Sequence of chain 17.A:
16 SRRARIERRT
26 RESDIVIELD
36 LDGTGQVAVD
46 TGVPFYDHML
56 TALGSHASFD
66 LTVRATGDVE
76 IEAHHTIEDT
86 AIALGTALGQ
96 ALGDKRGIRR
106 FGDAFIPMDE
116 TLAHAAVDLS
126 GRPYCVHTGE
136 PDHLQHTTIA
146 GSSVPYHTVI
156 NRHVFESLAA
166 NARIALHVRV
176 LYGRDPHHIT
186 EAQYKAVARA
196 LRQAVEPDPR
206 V

Sequence of chain 14.A:
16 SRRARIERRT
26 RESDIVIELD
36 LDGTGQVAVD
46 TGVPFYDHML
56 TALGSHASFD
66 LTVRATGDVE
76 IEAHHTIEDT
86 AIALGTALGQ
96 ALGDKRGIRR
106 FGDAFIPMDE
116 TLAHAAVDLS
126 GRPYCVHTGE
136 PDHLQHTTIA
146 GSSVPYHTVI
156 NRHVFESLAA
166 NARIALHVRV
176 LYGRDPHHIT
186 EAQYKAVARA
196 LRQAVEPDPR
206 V

Binding-site contacts:
Ligand atom C1 contacts residue MN1 of chain 9.B at 3.2 Å.
Ligand atom N11 contacts residue MET113 of chain 17.A at 3.5 Å.
Ligand atom N2 contacts residue HIS79 of chain 9.A at 3.1 Å (h-bond).
Ligand atom N10 contacts residue HIS80 of chain 9.A at 3.4 Å (h-bond).
Ligand atom C1 contacts residue GLU186 of chain 17.A at 4.0 Å.
Ligand atom C7 contacts residue ARG127 of chain 14.A at 3.7 Å.
Ligand atom C1 contacts residue MN1 of chain 17.C at 3.3 Å.
Ligand atom C1 contacts residue HIS183 of chain 17.A at 3.7 Å.
Ligand atom N2 contacts residue MET113 of chain 17.A at 3.5 Å.
Ligand atom C5 contacts residue ARG127 of chain 14.A at 3.5 Å.
Ligand atom N6 contacts residue GLU27 of chain 9.A at 4.3 Å.
Ligand atom N11 contacts residue GLU186 of chain 17.A at 3.1 Å (salt-bridge).
Ligand atom N6 contacts residue HIS80 of chain 9.A at 4.0 Å.
Ligand atom N2 contacts residue GLU83 of chain 9.A at 3.1 Å (salt-bridge).
Ligand atom C4 contacts residue ARG127 of chain 14.A at 3.3 Å.
Ligand atom N10 contacts residue MET113 of chain 17.A at 3.5 Å.
Ligand atom O9 contacts residue ARG127 of chain 14.A at 3.0 Å (salt-bridge).
Ligand atom C4 contacts residue MN1 of chain 9.B at 3.9 Å.
Ligand atom O9 contacts residue MET113 of chain 17.A at 4.3 Å.
Ligand atom C3 contacts residue GLU83 of chain 9.A at 3.5 Å.
Ligand atom C3 contacts residue MET113 of chain 17.A at 3.5 Å (hydrophobic).
Ligand atom C1 contacts residue HIS182 of chain 17.A at 3.5 Å.
Ligand atom N10 contacts residue GLU186 of chain 17.A at 3.9 Å.
Ligand atom C1 contacts residue MET113 of chain 17.A at 3.5 Å (hydrophobic).
Ligand atom N2 contacts residue HIS80 of chain 9.A at 4.3 Å.
Ligand atom C3 contacts residue MN1 of chain 9.B at 3.4 Å.
Ligand atom C3 contacts residue MN1 of chain 17.C at 4.3 Å.
Ligand atom N10 contacts residue MN1 of chain 17.C at 3.1 Å.
Ligand atom N11 contacts residue HIS182 of chain 17.A at 3.1 Å (h-bond).
Ligand atom C1 contacts residue GLU83 of chain 9.A at 4.1 Å.
Ligand atom C4 contacts residue GLU83 of chain 9.A at 3.4 Å.
Ligand atom N2 contacts residue HIS183 of chain 17.A at 3.5 Å (h-bond).
Ligand atom C3 contacts residue HIS80 of chain 9.A at 4.2 Å.
Ligand atom N11 contacts residue MN1 of chain 17.C at 2.2 Å.
Ligand atom N6 contacts residue ASP84 of chain 9.A at 4.1 Å.
Ligand atom N11 contacts residue HIS80 of chain 9.A at 3.0 Å (h-bond).
Ligand atom N2 contacts residue MN1 of chain 9.B at 2.3 Å.
Ligand atom C4 contacts residue MET113 of chain 17.A at 4.3 Å (hydrophobic).
Ligand atom C1 contacts residue HIS80 of chain 9.A at 3.7 Å.
Ligand atom C1 contacts residue HIS79 of chain 9.A at 3.1 Å.

A small-molecule ligand and the protein it binds are described below.
Small molecule (SMILES): N[C@@H](Cc1nnc[nH]1)C(=O)O

Sequence of chain 9.A:
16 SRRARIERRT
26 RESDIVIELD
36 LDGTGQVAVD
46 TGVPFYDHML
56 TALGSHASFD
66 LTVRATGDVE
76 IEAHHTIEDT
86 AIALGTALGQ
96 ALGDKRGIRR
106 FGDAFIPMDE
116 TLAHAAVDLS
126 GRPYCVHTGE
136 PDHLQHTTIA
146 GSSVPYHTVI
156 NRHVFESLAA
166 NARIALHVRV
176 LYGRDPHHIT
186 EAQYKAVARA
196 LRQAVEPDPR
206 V